Sequence of chain 1.A:
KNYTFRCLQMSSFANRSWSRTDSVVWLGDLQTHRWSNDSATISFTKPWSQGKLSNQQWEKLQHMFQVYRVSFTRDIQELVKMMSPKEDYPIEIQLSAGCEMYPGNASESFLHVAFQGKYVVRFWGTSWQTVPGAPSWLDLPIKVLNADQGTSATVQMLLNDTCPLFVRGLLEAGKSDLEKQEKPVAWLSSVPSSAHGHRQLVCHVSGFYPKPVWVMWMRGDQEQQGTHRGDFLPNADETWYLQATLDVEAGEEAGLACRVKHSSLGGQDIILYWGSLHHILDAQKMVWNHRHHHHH

Binding-site contacts:
Ligand atom O7 contacts residue GLY130 of chain 1.A at 3.4 Å.
Ligand atom C2 contacts residue ASN165 of chain 1.A at 2.4 Å.
Ligand atom C2 contacts residue GLY130 of chain 1.A at 4.4 Å.
Ligand atom N2 contacts residue GLY130 of chain 1.A at 4.2 Å.
Ligand atom C1 contacts residue ASN165 of chain 1.A at 1.4 Å.
Ligand atom C5 contacts residue ASN165 of chain 1.A at 3.6 Å.
Ligand atom O4 contacts residue GLY130 of chain 1.A at 3.6 Å.
Ligand atom O4 contacts residue THR131 of chain 1.A at 4.2 Å.
Ligand atom C3 contacts residue ASN165 of chain 1.A at 3.8 Å.
Ligand atom C4 contacts residue ASN165 of chain 1.A at 4.2 Å.
Ligand atom C8 contacts residue GLY130 of chain 1.A at 4.3 Å.
Ligand atom N2 contacts residue GLN161 of chain 1.A at 2.9 Å (h-bond).
Ligand atom C7 contacts residue GLN161 of chain 1.A at 3.6 Å.
Ligand atom C3 contacts residue GLN161 of chain 1.A at 3.8 Å.
Ligand atom C6 contacts residue GLY130 of chain 1.A at 4.5 Å.
Ligand atom O3 contacts residue GLN161 of chain 1.A at 3.8 Å.
Ligand atom C2 contacts residue GLN161 of chain 1.A at 3.9 Å.
Ligand atom C1 contacts residue THR131 of chain 1.A at 4.5 Å.
Ligand atom O7 contacts residue TRP129 of chain 1.A at 4.2 Å.
Ligand atom C6 contacts residue THR131 of chain 1.A at 4.4 Å.
Ligand atom O5 contacts residue THR131 of chain 1.A at 3.7 Å.
Ligand atom O6 contacts residue THR131 of chain 1.A at 4.1 Å.
Ligand atom C3 contacts residue GLY130 of chain 1.A at 3.9 Å.
Ligand atom O5 contacts residue ASN165 of chain 1.A at 2.3 Å (h-bond).
Ligand atom C8 contacts residue GLN161 of chain 1.A at 3.4 Å.
Ligand atom C7 contacts residue ASN165 of chain 1.A at 3.3 Å.
Ligand atom C8 contacts residue TRP129 of chain 1.A at 3.7 Å (hydrophobic).
Ligand atom C5 contacts residue GLY130 of chain 1.A at 4.0 Å.
Ligand atom O7 contacts residue ASN165 of chain 1.A at 3.0 Å (h-bond).
Ligand atom O3 contacts residue THR131 of chain 1.A at 3.6 Å.
Ligand atom C3 contacts residue THR131 of chain 1.A at 3.9 Å.
Ligand atom N2 contacts residue ASN165 of chain 1.A at 2.9 Å (h-bond).
Ligand atom C4 contacts residue GLY130 of chain 1.A at 4.3 Å.
Ligand atom C7 contacts residue GLY130 of chain 1.A at 3.7 Å.
Ligand atom C1 contacts residue GLY130 of chain 1.A at 4.3 Å.

The small molecule below binds the protein below.
Small molecule (SMILES): CC(=O)N[C@H]1[C@H](O[C@H]2[C@H](O)[C@@H](NC(C)=O)CO[C@@H]2CO)O[C@H](CO)[C@@H](O[C@@H]2O[C@H](CO)[C@@H](O)[C@H](O)[C@@H]2O)[C@@H]1O